The protein below binds the small molecule below.
Small molecule (SMILES): CN(C)CCCC[C@H](N)C(=O)O

Sequence of chain 1.A:
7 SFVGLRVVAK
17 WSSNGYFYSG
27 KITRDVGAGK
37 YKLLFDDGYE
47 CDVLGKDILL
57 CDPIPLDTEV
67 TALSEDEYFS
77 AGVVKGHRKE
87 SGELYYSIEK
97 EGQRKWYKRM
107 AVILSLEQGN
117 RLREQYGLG

Binding-site contacts:
Ligand atom CH1 contacts residue TRP17 of chain 1.A at 3.6 Å (hydrophobic).
Ligand atom NZ contacts residue TYR45 of chain 1.A at 4.1 Å.
Ligand atom NZ contacts residue ASP43 of chain 1.A at 2.7 Å (salt-bridge).
Ligand atom CH2 contacts residue TYR45 of chain 1.A at 3.4 Å (hydrophobic).
Ligand atom CE contacts residue ASP43 of chain 1.A at 3.4 Å.
Ligand atom CD contacts residue ASP43 of chain 1.A at 4.0 Å.
Ligand atom CH1 contacts residue TYR45 of chain 1.A at 4.2 Å (hydrophobic).
Ligand atom CG contacts residue ASN20 of chain 1.A at 4.2 Å.
Ligand atom CH2 contacts residue ASP43 of chain 1.A at 3.3 Å.
Ligand atom CD contacts residue TYR24 of chain 1.A at 4.1 Å (hydrophobic).
Ligand atom CE contacts residue TYR24 of chain 1.A at 3.7 Å (hydrophobic).
Ligand atom CH1 contacts residue ASP43 of chain 1.A at 3.7 Å.
Ligand atom CG contacts residue TYR24 of chain 1.A at 4.1 Å (hydrophobic).